The small molecule below binds the protein below.
Small molecule (SMILES): CC(=O)N[C@@H]1[C@@H](O)[C@H](O)[C@@H](CO)O[C@H]1O

Binding-site contacts:
Ligand atom C2 contacts residue TRP357 of chain 4.A at 3.9 Å (hydrophobic).
Ligand atom C4 contacts residue TRP357 of chain 4.A at 4.3 Å (hydrophobic).
Ligand atom C1 contacts residue ASN65 of chain 4.A at 1.5 Å.
Ligand atom C5 contacts residue ASN65 of chain 4.A at 3.7 Å.
Ligand atom N2 contacts residue TRP357 of chain 4.A at 3.1 Å (h-bond).
Ligand atom C7 contacts residue TRP357 of chain 4.A at 3.7 Å (hydrophobic).
Ligand atom O4 contacts residue TRP357 of chain 4.A at 4.2 Å.
Ligand atom C7 contacts residue ASN65 of chain 4.A at 3.4 Å.
Ligand atom C8 contacts residue TRP357 of chain 4.A at 3.3 Å (hydrophobic).
Ligand atom O5 contacts residue TRP357 of chain 4.A at 4.2 Å.
Ligand atom C2 contacts residue ASN65 of chain 4.A at 2.5 Å.
Ligand atom C5 contacts residue TRP357 of chain 4.A at 3.8 Å (hydrophobic).
Ligand atom O3 contacts residue TRP357 of chain 4.A at 4.1 Å.
Ligand atom O7 contacts residue ASN65 of chain 4.A at 3.5 Å (h-bond).
Ligand atom C1 contacts residue TRP357 of chain 4.A at 3.7 Å (hydrophobic).
Ligand atom O5 contacts residue ASN65 of chain 4.A at 2.4 Å (h-bond).
Ligand atom C3 contacts residue ASN65 of chain 4.A at 3.8 Å.
Ligand atom N2 contacts residue ASN65 of chain 4.A at 2.9 Å (h-bond).
Ligand atom C4 contacts residue ASN65 of chain 4.A at 4.2 Å.
Ligand atom C3 contacts residue TRP357 of chain 4.A at 3.6 Å (hydrophobic).

Sequence of chain 4.A:
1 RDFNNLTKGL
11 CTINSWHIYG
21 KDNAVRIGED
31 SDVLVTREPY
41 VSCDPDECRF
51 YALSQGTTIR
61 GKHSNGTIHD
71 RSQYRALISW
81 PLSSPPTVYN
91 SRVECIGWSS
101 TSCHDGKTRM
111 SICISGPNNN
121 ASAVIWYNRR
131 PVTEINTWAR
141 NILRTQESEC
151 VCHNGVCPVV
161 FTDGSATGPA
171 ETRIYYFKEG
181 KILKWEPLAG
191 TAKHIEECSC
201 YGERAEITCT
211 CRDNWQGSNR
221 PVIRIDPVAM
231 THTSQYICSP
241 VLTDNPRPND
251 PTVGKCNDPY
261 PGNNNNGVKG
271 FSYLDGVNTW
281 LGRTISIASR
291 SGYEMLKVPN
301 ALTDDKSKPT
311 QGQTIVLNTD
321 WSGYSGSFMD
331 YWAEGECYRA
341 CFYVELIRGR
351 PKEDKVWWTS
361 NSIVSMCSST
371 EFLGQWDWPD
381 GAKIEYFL